Binding-site contacts:
Ligand atom O1 contacts residue LYS61 of chain 1.D at 4.3 Å.
Ligand atom C2 contacts residue GLU106 of chain 1.D at 3.3 Å.
Ligand atom C1 contacts residue LEU64 of chain 1.D at 3.6 Å (hydrophobic).
Ligand atom C1 contacts residue GLU139 of chain 1.D at 4.1 Å.
Ligand atom O2 contacts residue ILE62 of chain 1.D at 4.0 Å.
Ligand atom O3 contacts residue MG1 of chain 1.Q at 2.2 Å.
Ligand atom O1 contacts residue GLY63 of chain 1.D at 3.4 Å.
Ligand atom O4 contacts residue THR65 of chain 1.D at 3.8 Å.
Ligand atom O3 contacts residue GLY63 of chain 1.D at 3.8 Å.
Ligand atom O1 contacts residue MG1 of chain 1.Q at 4.2 Å.
Ligand atom O4 contacts residue GLY63 of chain 1.D at 3.6 Å.
Ligand atom O3 contacts residue GLU139 of chain 1.D at 3.0 Å (salt-bridge).
Ligand atom O4 contacts residue SER239 of chain 1.D at 4.0 Å.
Ligand atom O2 contacts residue GLY238 of chain 1.D at 3.8 Å.
Ligand atom C1 contacts residue GLY63 of chain 1.D at 3.3 Å.
Ligand atom O1 contacts residue GLU106 of chain 1.D at 4.3 Å.
Ligand atom C2 contacts residue LEU64 of chain 1.D at 3.5 Å (hydrophobic).
Ligand atom C2 contacts residue GLY63 of chain 1.D at 3.4 Å.
Ligand atom O2 contacts residue SER239 of chain 1.D at 3.0 Å (h-bond).
Ligand atom O2 contacts residue GLY63 of chain 1.D at 4.0 Å.
Ligand atom C1 contacts residue MG1 of chain 1.Q at 2.9 Å.
Ligand atom C2 contacts residue GLU108 of chain 1.D at 4.3 Å.
Ligand atom O4 contacts residue GLU106 of chain 1.D at 4.3 Å.
Ligand atom C1 contacts residue GLU106 of chain 1.D at 3.3 Å.
Ligand atom C2 contacts residue MG1 of chain 1.Q at 2.9 Å.
Ligand atom O4 contacts residue MG1 of chain 1.Q at 4.1 Å.
Ligand atom O4 contacts residue LEU64 of chain 1.D at 2.9 Å (h-bond).
Ligand atom O3 contacts residue LYS61 of chain 1.D at 2.9 Å (salt-bridge).
Ligand atom C2 contacts residue ILE62 of chain 1.D at 4.3 Å (hydrophobic).
Ligand atom O3 contacts residue GLU108 of chain 1.D at 4.2 Å.
Ligand atom O3 contacts residue GLU106 of chain 1.D at 2.9 Å (salt-bridge).
Ligand atom O2 contacts residue GLU139 of chain 1.D at 4.0 Å.
Ligand atom O2 contacts residue GLU108 of chain 1.D at 3.1 Å (salt-bridge).
Ligand atom O2 contacts residue GLU106 of chain 1.D at 2.8 Å (salt-bridge).
Ligand atom C2 contacts residue SER239 of chain 1.D at 3.9 Å.
Ligand atom O1 contacts residue ASP79 of chain 1.D at 4.4 Å.
Ligand atom O2 contacts residue MG1 of chain 1.Q at 2.1 Å.
Ligand atom C1 contacts residue LYS61 of chain 1.D at 3.9 Å.
Ligand atom O3 contacts residue ILE141 of chain 1.D at 4.1 Å.
Ligand atom O1 contacts residue LEU64 of chain 1.D at 3.0 Å (h-bond).

This protein binds this small molecule.
Small molecule (SMILES): O=C([O-])C(=O)[O-]

Sequence of chain 1.D:
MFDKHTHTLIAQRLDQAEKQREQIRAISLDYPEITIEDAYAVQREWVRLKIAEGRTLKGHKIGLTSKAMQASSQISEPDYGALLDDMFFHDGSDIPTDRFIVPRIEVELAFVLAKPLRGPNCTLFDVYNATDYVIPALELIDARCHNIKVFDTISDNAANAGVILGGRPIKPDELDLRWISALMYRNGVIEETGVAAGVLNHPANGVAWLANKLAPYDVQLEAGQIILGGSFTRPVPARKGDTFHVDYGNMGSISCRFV